A protein and the small-molecule ligand that binds it are described below.
Small molecule (SMILES): CC(=O)N[C@@H]1[C@@H](O)[C@H](O)[C@@H](CO)O[C@H]1O

Sequence of chain 1.B:
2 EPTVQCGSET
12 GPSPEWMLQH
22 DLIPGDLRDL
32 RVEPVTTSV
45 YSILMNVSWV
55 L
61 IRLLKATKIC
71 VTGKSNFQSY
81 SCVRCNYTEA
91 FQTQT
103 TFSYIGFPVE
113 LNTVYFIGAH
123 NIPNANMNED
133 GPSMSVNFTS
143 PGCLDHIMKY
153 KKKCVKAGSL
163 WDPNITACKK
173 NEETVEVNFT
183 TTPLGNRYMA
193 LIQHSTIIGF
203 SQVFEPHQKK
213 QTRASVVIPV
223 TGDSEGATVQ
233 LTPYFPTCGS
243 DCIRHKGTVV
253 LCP

Binding-site contacts:
Ligand atom C3 contacts residue ASN86 of chain 1.B at 3.8 Å.
Ligand atom C4 contacts residue ASN86 of chain 1.B at 4.3 Å.
Ligand atom C1 contacts residue ARG84 of chain 1.B at 4.5 Å.
Ligand atom C5 contacts residue ARG84 of chain 1.B at 4.3 Å.
Ligand atom O5 contacts residue ASN86 of chain 1.B at 2.5 Å (h-bond).
Ligand atom C8 contacts residue CYS7 of chain 1.B at 3.8 Å (hydrophobic).
Ligand atom N2 contacts residue ASN86 of chain 1.B at 2.9 Å (h-bond).
Ligand atom C7 contacts residue ASN86 of chain 1.B at 3.9 Å.
Ligand atom C2 contacts residue ASN86 of chain 1.B at 2.5 Å.
Ligand atom C8 contacts residue ASN86 of chain 1.B at 4.2 Å.
Ligand atom C8 contacts residue ARG84 of chain 1.B at 4.4 Å.
Ligand atom C5 contacts residue ASN86 of chain 1.B at 3.7 Å.
Ligand atom C1 contacts residue ASN86 of chain 1.B at 1.4 Å.
Ligand atom C8 contacts residue GLY8 of chain 1.B at 3.7 Å.
Ligand atom O7 contacts residue ASN86 of chain 1.B at 4.5 Å.